Sequence of chain 1.F:
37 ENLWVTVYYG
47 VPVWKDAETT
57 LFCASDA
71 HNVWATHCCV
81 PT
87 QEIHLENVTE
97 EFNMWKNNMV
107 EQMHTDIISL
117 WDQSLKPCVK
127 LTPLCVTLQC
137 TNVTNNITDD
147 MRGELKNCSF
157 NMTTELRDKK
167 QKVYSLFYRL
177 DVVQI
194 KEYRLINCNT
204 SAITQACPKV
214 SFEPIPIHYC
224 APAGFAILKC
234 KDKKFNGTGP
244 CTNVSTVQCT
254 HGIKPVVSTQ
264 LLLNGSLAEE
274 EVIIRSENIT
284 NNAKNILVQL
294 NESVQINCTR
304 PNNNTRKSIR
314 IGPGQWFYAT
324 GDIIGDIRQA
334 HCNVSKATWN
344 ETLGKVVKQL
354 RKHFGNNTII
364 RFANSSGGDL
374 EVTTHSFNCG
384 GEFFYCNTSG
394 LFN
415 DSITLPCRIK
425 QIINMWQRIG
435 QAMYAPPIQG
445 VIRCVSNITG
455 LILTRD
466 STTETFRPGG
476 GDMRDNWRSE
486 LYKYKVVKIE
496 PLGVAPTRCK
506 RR

Binding-site contacts:
Ligand atom C8 contacts residue TRP101 of chain 1.F at 3.7 Å (hydrophobic).
Ligand atom C2 contacts residue THR241 of chain 1.F at 3.9 Å.
Ligand atom C1 contacts residue THR241 of chain 1.F at 4.3 Å.
Ligand atom O3 contacts residue THR241 of chain 1.F at 4.4 Å.
Ligand atom C1 contacts residue ASN239 of chain 1.F at 1.5 Å.
Ligand atom O5 contacts residue ASN239 of chain 1.F at 2.5 Å (h-bond).
Ligand atom C7 contacts residue SER279 of chain 1.F at 3.9 Å.
Ligand atom N2 contacts residue THR241 of chain 1.F at 2.9 Å (h-bond).
Ligand atom C8 contacts residue THR241 of chain 1.F at 3.6 Å.
Ligand atom C8 contacts residue ASN239 of chain 1.F at 3.1 Å.
Ligand atom C7 contacts residue THR241 of chain 1.F at 3.7 Å.
Ligand atom N2 contacts residue ASN239 of chain 1.F at 3.0 Å (h-bond).
Ligand atom C7 contacts residue ASN239 of chain 1.F at 3.2 Å.
Ligand atom C3 contacts residue THR241 of chain 1.F at 4.0 Å.
Ligand atom C2 contacts residue ASN239 of chain 1.F at 2.5 Å.
Ligand atom C5 contacts residue ASN239 of chain 1.F at 3.8 Å.
Ligand atom C8 contacts residue SER279 of chain 1.F at 3.1 Å.
Ligand atom O7 contacts residue SER279 of chain 1.F at 4.0 Å.
Ligand atom C3 contacts residue ASN239 of chain 1.F at 3.9 Å.
Ligand atom C4 contacts residue ASN239 of chain 1.F at 4.4 Å.
Ligand atom O7 contacts residue ASN239 of chain 1.F at 3.3 Å (h-bond).

The protein below binds the small molecule below.
Small molecule (SMILES): CC(=O)N[C@@H]1[C@@H](O)[C@H](O)[C@@H](CO)O[C@H]1O